This protein binds this small molecule.
Small molecule (SMILES): CC(C)N1C(O)C(NCCCCc2cccc(S(N)(=O)=O)n2)=C(c2ccccc2)S1(=O)=O

Sequence of chain 1.A:
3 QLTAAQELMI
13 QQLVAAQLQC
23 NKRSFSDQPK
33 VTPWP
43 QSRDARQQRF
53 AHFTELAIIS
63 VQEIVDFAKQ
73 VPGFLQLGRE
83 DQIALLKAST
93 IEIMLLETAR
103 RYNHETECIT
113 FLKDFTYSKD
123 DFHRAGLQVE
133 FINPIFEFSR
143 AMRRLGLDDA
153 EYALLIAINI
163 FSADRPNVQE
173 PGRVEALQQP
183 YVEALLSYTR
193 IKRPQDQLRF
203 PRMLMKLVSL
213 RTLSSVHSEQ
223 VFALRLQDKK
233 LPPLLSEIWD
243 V

Binding-site contacts:
Ligand atom C15 contacts residue THR100 of chain 1.A at 3.3 Å.
Ligand atom C23 contacts residue SER62 of chain 1.A at 3.2 Å.
Ligand atom C21 contacts residue PHE113 of chain 1.A at 3.7 Å (hydrophobic).
Ligand atom N30 contacts residue GLU65 of chain 1.A at 2.9 Å (salt-bridge).
Ligand atom O11 contacts residue LEU129 of chain 1.A at 3.4 Å.
Ligand atom C16 contacts residue PHE124 of chain 1.A at 3.7 Å (hydrophobic).
Ligand atom C25 contacts residue GLU99 of chain 1.A at 3.7 Å.
Ligand atom N28 contacts residue SER62 of chain 1.A at 3.2 Å (h-bond).
Ligand atom C1 contacts residue PHE55 of chain 1.A at 3.7 Å (hydrophobic).
Ligand atom C26 contacts residue GLU99 of chain 1.A at 3.7 Å.
Ligand atom C24 contacts residue PHE113 of chain 1.A at 3.7 Å (hydrophobic).
Ligand atom N28 contacts residue PHE113 of chain 1.A at 3.6 Å.
Ligand atom O31 contacts residue ARG103 of chain 1.A at 3.1 Å (salt-bridge).
Ligand atom C20 contacts residue ALA59 of chain 1.A at 3.6 Å (hydrophobic).
Ligand atom C24 contacts residue THR100 of chain 1.A at 3.7 Å.
Ligand atom O31 contacts residue PHE113 of chain 1.A at 3.6 Å.
Ligand atom O6 contacts residue PHE55 of chain 1.A at 3.2 Å (h-bond).
Ligand atom N30 contacts residue LEU114 of chain 1.A at 3.5 Å.
Ligand atom O10 contacts residue HIS219 of chain 1.A at 2.8 Å (h-bond).
Ligand atom C20 contacts residue MET96 of chain 1.A at 3.6 Å (hydrophobic).
Ligand atom C22 contacts residue LEU58 of chain 1.A at 3.6 Å (hydrophobic).
Ligand atom O6 contacts residue THR56 of chain 1.A at 3.6 Å.
Ligand atom O31 contacts residue LEU114 of chain 1.A at 2.8 Å (h-bond).
Ligand atom C13 contacts residue MET96 of chain 1.A at 3.6 Å (hydrophobic).
Ligand atom C25 contacts residue MET96 of chain 1.A at 3.5 Å (hydrophobic).
Ligand atom C27 contacts residue SER62 of chain 1.A at 3.5 Å.
Ligand atom O32 contacts residue GLU65 of chain 1.A at 3.6 Å.
Ligand atom C25 contacts residue SER62 of chain 1.A at 3.6 Å.
Ligand atom C9 contacts residue TRP241 of chain 1.A at 3.7 Å (hydrophobic).
Ligand atom N18 contacts residue PHE55 of chain 1.A at 3.0 Å (h-bond).
Ligand atom C23 contacts residue PHE113 of chain 1.A at 3.5 Å (hydrophobic).
Ligand atom C19 contacts residue PHE55 of chain 1.A at 3.6 Å (hydrophobic).
Ligand atom C8 contacts residue LEU226 of chain 1.A at 3.7 Å (hydrophobic).
Ligand atom C24 contacts residue SER62 of chain 1.A at 3.4 Å.
Ligand atom S29 contacts residue ARG103 of chain 1.A at 3.3 Å (salt-bridge).
Ligand atom O32 contacts residue ARG103 of chain 1.A at 2.8 Å (salt-bridge).
Ligand atom O11 contacts residue PHE133 of chain 1.A at 3.2 Å.
Ligand atom C25 contacts residue THR100 of chain 1.A at 3.7 Å.
Ligand atom C26 contacts residue SER62 of chain 1.A at 3.7 Å.
Ligand atom C9 contacts residue LEU233 of chain 1.A at 3.6 Å (hydrophobic).